Binding-site contacts:
Ligand atom O1 contacts residue GLN268 of chain 1.A at 2.4 Å (h-bond).
Ligand atom O6 contacts residue ALA317 of chain 1.A at 3.1 Å.
Ligand atom O3 contacts residue GLU315 of chain 1.A at 2.7 Å (salt-bridge).
Ligand atom C1 contacts residue TYR367 of chain 1.A at 3.3 Å (hydrophobic).
Ligand atom O5 contacts residue HIS116 of chain 1.A at 3.3 Å (h-bond).
Ligand atom O3 contacts residue ARG84 of chain 1.A at 3.5 Å (salt-bridge).
Ligand atom O5 contacts residue PHE115 of chain 1.A at 3.5 Å.
Ligand atom N2 contacts residue GLN268 of chain 1.A at 3.5 Å (h-bond).
Ligand atom O6 contacts residue GLU314 of chain 1.A at 3.5 Å (salt-bridge).
Ligand atom O6 contacts residue ASN321 of chain 1.A at 2.4 Å (h-bond).
Ligand atom O5 contacts residue TYR367 of chain 1.A at 3.5 Å (h-bond).
Ligand atom O2 contacts residue TYR367 of chain 1.A at 2.2 Å (h-bond).
Ligand atom O7 contacts residue PHE115 of chain 1.A at 2.6 Å.
Ligand atom C6 contacts residue HIS116 of chain 1.A at 3.5 Å.
Ligand atom O3 contacts residue ARG151 of chain 1.A at 2.5 Å (salt-bridge).
Ligand atom O4 contacts residue GLU314 of chain 1.A at 3.2 Å.
Ligand atom C8 contacts residue ALA198 of chain 1.A at 3.5 Å (hydrophobic).
Ligand atom O4 contacts residue TRP118 of chain 1.A at 3.0 Å (h-bond).
Ligand atom C6 contacts residue ASN158 of chain 1.A at 3.4 Å.
Ligand atom C4 contacts residue GLU315 of chain 1.A at 3.4 Å.
Ligand atom O3 contacts residue ASP202 of chain 1.A at 3.0 Å (salt-bridge).
Ligand atom O4 contacts residue TYR367 of chain 1.A at 2.6 Å (h-bond).
Ligand atom O2 contacts residue GLU314 of chain 1.A at 2.6 Å (salt-bridge).
Ligand atom C2 contacts residue TYR367 of chain 1.A at 3.3 Å (hydrophobic).
Ligand atom N2 contacts residue LEU200 of chain 1.A at 3.5 Å.
Ligand atom O2 contacts residue ARG151 of chain 1.A at 2.9 Å (salt-bridge).
Ligand atom C1 contacts residue TYR270 of chain 1.A at 3.5 Å (hydrophobic).
Ligand atom C1 contacts residue ASP117 of chain 1.A at 3.4 Å.
Ligand atom C6 contacts residue ASN321 of chain 1.A at 3.2 Å.
Ligand atom C7 contacts residue PHE115 of chain 1.A at 3.5 Å (hydrophobic).
Ligand atom C3 contacts residue ARG151 of chain 1.A at 3.4 Å.
Ligand atom C6 contacts residue ASP117 of chain 1.A at 3.2 Å.
Ligand atom O4 contacts residue GLU315 of chain 1.A at 2.5 Å (salt-bridge).
Ligand atom O3 contacts residue PHE115 of chain 1.A at 3.2 Å.
Ligand atom O6 contacts residue TRP323 of chain 1.A at 3.5 Å (h-bond).
Ligand atom O6 contacts residue ASN321 of chain 1.A at 3.2 Å (h-bond).
Ligand atom C2 contacts residue GLU314 of chain 1.A at 3.3 Å.
Ligand atom C3 contacts residue ARG84 of chain 1.A at 3.4 Å.
Ligand atom O1 contacts residue TYR270 of chain 1.A at 2.6 Å (h-bond).
Ligand atom O6 contacts residue HIS116 of chain 1.A at 3.3 Å (h-bond).

A small-molecule ligand and the protein it binds are described below.
Small molecule (SMILES): CC(=O)N[C@@H]1[C@@H](O)[C@H](O[C@@H]2O[C@H](CO[C@H]3O[C@H](CO)[C@@H](O)[C@H](O)[C@@H]3O[C@@H]3O[C@H](CO)[C@@H](O[C@@H]4O[C@H](CO)[C@H](O)[C@H](O)[C@H]4O)[C@H](O)[C@H]3NC(C)=O)[C@@H](O)[C@H](O[C@H]3O[C@H](CO)[C@@H](O)[C@H](O)[C@@H]3O[C@@H]3O[C@H](CO)[C@@H](O[C@@H]4O[C@H](CO)[C@H](O)[C@H](O)[C@H]4O)[C@H](O)[C@H]3NC(C)=O)[C@@H]2O)[C@@H](CO)O[C@H]1O

Sequence of chain 1.A:
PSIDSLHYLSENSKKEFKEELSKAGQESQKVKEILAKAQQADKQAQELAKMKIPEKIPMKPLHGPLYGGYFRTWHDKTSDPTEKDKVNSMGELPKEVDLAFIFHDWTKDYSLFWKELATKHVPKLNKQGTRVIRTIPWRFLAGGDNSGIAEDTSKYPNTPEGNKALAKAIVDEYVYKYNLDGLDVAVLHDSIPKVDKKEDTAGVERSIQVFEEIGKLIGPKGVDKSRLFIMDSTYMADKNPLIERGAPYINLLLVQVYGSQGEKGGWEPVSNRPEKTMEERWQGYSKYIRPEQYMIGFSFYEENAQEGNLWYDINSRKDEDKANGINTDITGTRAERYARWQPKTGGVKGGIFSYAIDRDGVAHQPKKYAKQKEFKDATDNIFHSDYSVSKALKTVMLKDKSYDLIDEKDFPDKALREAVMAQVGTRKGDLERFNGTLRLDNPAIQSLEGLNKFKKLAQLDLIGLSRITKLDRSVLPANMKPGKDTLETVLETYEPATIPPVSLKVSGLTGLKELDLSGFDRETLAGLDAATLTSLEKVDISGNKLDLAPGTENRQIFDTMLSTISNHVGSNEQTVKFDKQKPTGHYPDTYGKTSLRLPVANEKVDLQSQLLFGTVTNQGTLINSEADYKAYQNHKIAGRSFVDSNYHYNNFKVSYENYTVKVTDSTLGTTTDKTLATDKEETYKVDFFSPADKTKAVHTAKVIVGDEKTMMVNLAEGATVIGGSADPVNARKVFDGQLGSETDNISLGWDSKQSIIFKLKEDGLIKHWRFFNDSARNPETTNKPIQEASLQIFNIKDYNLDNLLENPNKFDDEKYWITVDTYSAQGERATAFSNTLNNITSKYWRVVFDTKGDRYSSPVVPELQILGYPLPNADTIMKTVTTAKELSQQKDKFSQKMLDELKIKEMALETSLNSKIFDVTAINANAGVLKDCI